Sequence of chain 1.A:
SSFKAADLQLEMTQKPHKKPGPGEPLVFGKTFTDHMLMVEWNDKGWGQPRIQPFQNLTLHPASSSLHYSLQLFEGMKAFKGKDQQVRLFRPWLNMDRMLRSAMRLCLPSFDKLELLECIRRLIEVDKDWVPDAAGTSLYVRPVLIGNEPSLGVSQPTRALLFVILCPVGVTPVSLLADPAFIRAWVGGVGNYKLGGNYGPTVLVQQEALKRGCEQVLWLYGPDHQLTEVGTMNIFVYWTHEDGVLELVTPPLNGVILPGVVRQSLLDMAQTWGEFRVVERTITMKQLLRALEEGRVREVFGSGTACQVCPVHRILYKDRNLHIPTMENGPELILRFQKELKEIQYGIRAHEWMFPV

Sequence of chain 1.B:
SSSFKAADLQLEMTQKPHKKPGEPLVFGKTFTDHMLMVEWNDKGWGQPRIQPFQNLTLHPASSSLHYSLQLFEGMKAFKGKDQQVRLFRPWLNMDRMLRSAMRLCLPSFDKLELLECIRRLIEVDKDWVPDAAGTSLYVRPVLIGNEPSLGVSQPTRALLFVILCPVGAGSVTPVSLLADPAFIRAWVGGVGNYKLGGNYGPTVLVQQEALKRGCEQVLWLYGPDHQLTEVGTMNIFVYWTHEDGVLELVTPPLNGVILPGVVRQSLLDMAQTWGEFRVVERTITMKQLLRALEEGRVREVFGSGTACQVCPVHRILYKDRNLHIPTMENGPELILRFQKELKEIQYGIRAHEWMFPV

This small molecule binds to this protein.
Small molecule (SMILES): N#Cc1cnn2c(=O)cc(Cc3ccccc3)[nH]c12

Binding-site contacts:
Ligand atom N19 contacts residue CYS319 of chain 1.A at 3.2 Å (h-bond).
Ligand atom C15 contacts residue THR244 of chain 1.A at 3.9 Å.
Ligand atom C4 contacts residue THR244 of chain 1.A at 3.9 Å.
Ligand atom C13 contacts residue ALA318 of chain 1.A at 3.6 Å (hydrophobic).
Ligand atom C5 contacts residue PHE34 of chain 1.A at 3.7 Å (hydrophobic).
Ligand atom C8 contacts residue THR244 of chain 1.A at 3.8 Å.
Ligand atom C9 contacts residue THR244 of chain 1.A at 3.9 Å.
Ligand atom C9 contacts residue PHE79 of chain 1.A at 3.6 Å (hydrophobic).
Ligand atom C11 contacts residue VAL159 of chain 1.B at 3.5 Å (hydrophobic).
Ligand atom N16 contacts residue THR244 of chain 1.A at 3.9 Å.
Ligand atom C7 contacts residue THR244 of chain 1.A at 4.1 Å.
Ligand atom N19 contacts residue THR317 of chain 1.A at 4.0 Å.
Ligand atom C6 contacts residue ARG147 of chain 1.A at 4.0 Å.
Ligand atom C11 contacts residue ARG147 of chain 1.A at 4.0 Å.
Ligand atom C14 contacts residue THR244 of chain 1.A at 3.4 Å.
Ligand atom N19 contacts residue GLY316 of chain 1.A at 3.6 Å.
Ligand atom C18 contacts residue MET245 of chain 1.A at 3.5 Å (hydrophobic).
Ligand atom C9 contacts residue PLP1 of chain 1.C at 3.5 Å.
Ligand atom C18 contacts residue ALA318 of chain 1.A at 3.4 Å (hydrophobic).
Ligand atom C10 contacts residue THR244 of chain 1.A at 3.9 Å.
Ligand atom C18 contacts residue CYS319 of chain 1.A at 3.7 Å (hydrophobic).
Ligand atom C9 contacts residue TYR211 of chain 1.A at 3.6 Å (hydrophobic).
Ligand atom C10 contacts residue VAL159 of chain 1.B at 3.7 Å (hydrophobic).
Ligand atom N19 contacts residue MET245 of chain 1.A at 3.3 Å.
Ligand atom C11 contacts residue TYR74 of chain 1.B at 3.4 Å (hydrophobic).
Ligand atom C8 contacts residue PLP1 of chain 1.C at 3.5 Å.
Ligand atom N12 contacts residue THR244 of chain 1.A at 3.4 Å (h-bond).
Ligand atom N19 contacts residue ALA318 of chain 1.A at 3.4 Å (h-bond).
Ligand atom C10 contacts residue PHE79 of chain 1.A at 3.7 Å (hydrophobic).
Ligand atom C9 contacts residue LYS206 of chain 1.A at 4.0 Å.
Ligand atom N12 contacts residue ALA318 of chain 1.A at 3.4 Å.
Ligand atom C8 contacts residue LYS206 of chain 1.A at 3.4 Å.
Ligand atom C14 contacts residue ALA318 of chain 1.A at 3.6 Å (hydrophobic).
Ligand atom C13 contacts residue THR244 of chain 1.A at 3.1 Å.
Ligand atom C10 contacts residue TYR74 of chain 1.B at 3.6 Å (hydrophobic).
Ligand atom C10 contacts residue TYR211 of chain 1.A at 4.1 Å (hydrophobic).
Ligand atom N17 contacts residue THR244 of chain 1.A at 3.5 Å (h-bond).
Ligand atom C18 contacts residue THR244 of chain 1.A at 3.9 Å.
Ligand atom C2 contacts residue THR244 of chain 1.A at 4.0 Å.
Ligand atom C5 contacts residue TYR145 of chain 1.A at 4.1 Å (hydrophobic).